The protein below binds the small molecule below.
Small molecule (SMILES): NS(=O)(=O)c1ccc(NC(=O)COC(=O)c2c3c(nc4ccccc24)CCCCC3)cc1

Binding-site contacts:
Ligand atom O10 contacts residue LEU27 of chain 1.A at 3.3 Å.
Ligand atom S20 contacts residue CYS170 of chain 1.A at 3.9 Å.
Ligand atom O21 contacts residue GLY30 of chain 1.A at 3.1 Å.
Ligand atom C03 contacts residue LEU105 of chain 1.A at 3.1 Å (hydrophobic).
Ligand atom C31 contacts residue ALA51 of chain 1.A at 3.6 Å (hydrophobic).
Ligand atom C02 contacts residue LEU105 of chain 1.A at 3.8 Å (hydrophobic).
Ligand atom N23 contacts residue CYS170 of chain 1.A at 3.0 Å (h-bond).
Ligand atom C02 contacts residue MET155 of chain 1.A at 3.8 Å (hydrophobic).
Ligand atom O21 contacts residue GLY31 of chain 1.A at 3.3 Å (h-bond).
Ligand atom O21 contacts residue CYS170 of chain 1.A at 3.9 Å.
Ligand atom O10 contacts residue GLY28 of chain 1.A at 3.8 Å.
Ligand atom O21 contacts residue GLY33 of chain 1.A at 3.2 Å (h-bond).
Ligand atom O22 contacts residue GLY33 of chain 1.A at 3.2 Å (h-bond).
Ligand atom C17 contacts residue LYS29 of chain 1.A at 3.5 Å.
Ligand atom C25 contacts residue LYS171 of chain 1.A at 3.8 Å.
Ligand atom O22 contacts residue TYR32 of chain 1.A at 3.6 Å.
Ligand atom C18 contacts residue LYS29 of chain 1.A at 3.5 Å.
Ligand atom C06 contacts residue LEU27 of chain 1.A at 3.8 Å (hydrophobic).
Ligand atom N23 contacts residue TYR32 of chain 1.A at 3.8 Å.
Ligand atom C30 contacts residue GLU103 of chain 1.A at 3.8 Å.
Ligand atom C04 contacts residue LEU105 of chain 1.A at 3.9 Å (hydrophobic).
Ligand atom N01 contacts residue LEU105 of chain 1.A at 3.5 Å (h-bond).
Ligand atom C16 contacts residue LYS171 of chain 1.A at 3.8 Å.
Ligand atom S20 contacts residue GLY33 of chain 1.A at 3.9 Å.
Ligand atom C30 contacts residue LEU105 of chain 1.A at 3.8 Å (hydrophobic).
Ligand atom C18 contacts residue GLY30 of chain 1.A at 3.4 Å.
Ligand atom C31 contacts residue GLU103 of chain 1.A at 3.3 Å.
Ligand atom C17 contacts residue LYS171 of chain 1.A at 3.8 Å.
Ligand atom C30 contacts residue VAL86 of chain 1.A at 3.9 Å (hydrophobic).
Ligand atom O14 contacts residue VAL35 of chain 1.A at 3.7 Å.
Ligand atom C03 contacts residue TYR104 of chain 1.A at 3.5 Å (hydrophobic).
Ligand atom O22 contacts residue LEU55 of chain 1.A at 3.2 Å.
Ligand atom O14 contacts residue LYS171 of chain 1.A at 3.2 Å (salt-bridge).
Ligand atom C25 contacts residue VAL35 of chain 1.A at 3.5 Å (hydrophobic).
Ligand atom O10 contacts residue VAL35 of chain 1.A at 3.8 Å.
Ligand atom C18 contacts residue LYS171 of chain 1.A at 3.7 Å.
Ligand atom N23 contacts residue LEU169 of chain 1.A at 3.6 Å.
Ligand atom O21 contacts residue TYR32 of chain 1.A at 2.9 Å (h-bond).
Ligand atom N15 contacts residue GLY28 of chain 1.A at 4.0 Å.
Ligand atom C28 contacts residue LYS171 of chain 1.A at 3.8 Å.

Sequence of chain 1.A:
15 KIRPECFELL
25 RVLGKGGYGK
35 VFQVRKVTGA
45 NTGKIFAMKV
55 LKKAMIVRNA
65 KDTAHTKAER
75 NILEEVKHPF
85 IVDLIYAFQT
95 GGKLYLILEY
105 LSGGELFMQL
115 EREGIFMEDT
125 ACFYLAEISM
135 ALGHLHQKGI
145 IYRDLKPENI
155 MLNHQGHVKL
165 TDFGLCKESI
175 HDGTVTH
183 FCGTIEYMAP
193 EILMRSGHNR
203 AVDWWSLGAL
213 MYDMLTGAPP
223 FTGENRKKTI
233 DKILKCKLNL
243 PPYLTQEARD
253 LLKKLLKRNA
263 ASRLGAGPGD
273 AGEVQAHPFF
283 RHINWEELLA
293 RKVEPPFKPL